Sequence of chain 1.C:
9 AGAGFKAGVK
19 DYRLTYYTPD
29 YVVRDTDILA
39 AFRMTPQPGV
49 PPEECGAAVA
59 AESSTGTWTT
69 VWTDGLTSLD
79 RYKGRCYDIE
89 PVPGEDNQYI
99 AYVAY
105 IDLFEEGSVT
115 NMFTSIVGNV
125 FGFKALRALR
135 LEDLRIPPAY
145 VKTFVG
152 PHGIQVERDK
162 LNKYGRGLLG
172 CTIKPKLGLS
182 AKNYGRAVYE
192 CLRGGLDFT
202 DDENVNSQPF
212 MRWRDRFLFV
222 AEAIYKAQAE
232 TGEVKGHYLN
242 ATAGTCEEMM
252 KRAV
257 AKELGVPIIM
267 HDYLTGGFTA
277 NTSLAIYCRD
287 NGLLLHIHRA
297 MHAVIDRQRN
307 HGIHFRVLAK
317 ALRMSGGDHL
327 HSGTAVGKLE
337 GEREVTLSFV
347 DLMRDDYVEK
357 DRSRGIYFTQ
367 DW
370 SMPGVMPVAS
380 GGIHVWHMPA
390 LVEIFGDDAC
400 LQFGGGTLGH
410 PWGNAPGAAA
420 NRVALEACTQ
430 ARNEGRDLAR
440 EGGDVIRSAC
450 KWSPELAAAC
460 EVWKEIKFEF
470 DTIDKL

Sequence of chain 1.D:
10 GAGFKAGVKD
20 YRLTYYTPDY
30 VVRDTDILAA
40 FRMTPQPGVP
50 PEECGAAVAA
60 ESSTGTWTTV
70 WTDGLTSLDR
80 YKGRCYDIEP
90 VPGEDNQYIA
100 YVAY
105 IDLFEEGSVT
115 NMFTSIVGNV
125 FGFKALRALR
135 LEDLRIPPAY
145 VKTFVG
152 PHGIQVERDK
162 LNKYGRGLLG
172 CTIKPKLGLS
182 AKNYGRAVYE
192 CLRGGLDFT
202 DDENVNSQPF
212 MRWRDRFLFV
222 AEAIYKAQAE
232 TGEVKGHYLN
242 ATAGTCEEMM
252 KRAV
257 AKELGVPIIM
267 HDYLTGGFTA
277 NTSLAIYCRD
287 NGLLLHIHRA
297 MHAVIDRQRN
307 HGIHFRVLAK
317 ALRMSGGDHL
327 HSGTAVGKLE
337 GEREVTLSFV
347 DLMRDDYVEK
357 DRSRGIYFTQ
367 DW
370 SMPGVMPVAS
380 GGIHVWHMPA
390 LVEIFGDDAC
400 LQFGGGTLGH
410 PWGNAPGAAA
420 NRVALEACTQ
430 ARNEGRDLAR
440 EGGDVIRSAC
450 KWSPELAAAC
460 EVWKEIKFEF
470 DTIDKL

Binding-site contacts:
Ligand atom O2P contacts residue LYS334 of chain 1.C at 2.9 Å (salt-bridge).
Ligand atom O5P contacts residue HIS327 of chain 1.C at 2.8 Å (h-bond).
Ligand atom O2P contacts residue THR65 of chain 1.D at 3.4 Å (h-bond).
Ligand atom O4P contacts residue ARG295 of chain 1.C at 2.8 Å (salt-bridge).
Ligand atom O3 contacts residue GLU204 of chain 1.C at 3.0 Å (salt-bridge).
Ligand atom O6P contacts residue ARG295 of chain 1.C at 2.9 Å (salt-bridge).
Ligand atom O6 contacts residue GLU60 of chain 1.D at 3.4 Å (salt-bridge).
Ligand atom O2 contacts residue KCX201 of chain 1.C at 3.1 Å (h-bond).
Ligand atom O7 contacts residue LYS177 of chain 1.C at 2.8 Å (salt-bridge).
Ligand atom O5P contacts residue SER379 of chain 1.C at 3.4 Å (h-bond).
Ligand atom C contacts residue LYS175 of chain 1.C at 3.4 Å.
Ligand atom O4 contacts residue GLY380 of chain 1.C at 3.2 Å.
Ligand atom C contacts residue ASN123 of chain 1.D at 3.5 Å.
Ligand atom O2 contacts residue LYS175 of chain 1.C at 2.9 Å (salt-bridge).
Ligand atom O7 contacts residue GLU204 of chain 1.C at 3.1 Å (salt-bridge).
Ligand atom O2P contacts residue GLY380 of chain 1.C at 3.4 Å.
Ligand atom P1 contacts residue THR65 of chain 1.D at 3.4 Å.
Ligand atom O1 contacts residue LYS175 of chain 1.C at 3.1 Å (salt-bridge).
Ligand atom O1P contacts residue GLY404 of chain 1.C at 2.7 Å (h-bond).
Ligand atom O3 contacts residue HIS294 of chain 1.C at 2.9 Å (h-bond).
Ligand atom O7 contacts residue LYS175 of chain 1.C at 3.4 Å (salt-bridge).
Ligand atom O7 contacts residue MG1 of chain 1.GA at 2.1 Å.
Ligand atom O7 contacts residue ASP203 of chain 1.C at 3.1 Å (salt-bridge).
Ligand atom O1P contacts residue LYS175 of chain 1.C at 3.4 Å.
Ligand atom C3 contacts residue MG1 of chain 1.GA at 3.0 Å.
Ligand atom O7 contacts residue ASN123 of chain 1.D at 2.9 Å (h-bond).
Ligand atom O2 contacts residue THR173 of chain 1.C at 3.0 Å (h-bond).
Ligand atom C2 contacts residue MG1 of chain 1.GA at 2.8 Å.
Ligand atom O6 contacts residue LYS334 of chain 1.C at 2.8 Å (salt-bridge).
Ligand atom O2 contacts residue ASP203 of chain 1.C at 3.3 Å (salt-bridge).
Ligand atom O2P contacts residue TRP66 of chain 1.D at 3.2 Å.
Ligand atom O3 contacts residue MG1 of chain 1.GA at 2.2 Å.
Ligand atom O3 contacts residue KCX201 of chain 1.C at 2.6 Å (h-bond).
Ligand atom C3 contacts residue KCX201 of chain 1.C at 3.2 Å.
Ligand atom C contacts residue MG1 of chain 1.GA at 2.8 Å.
Ligand atom O4 contacts residue SER379 of chain 1.C at 3.1 Å (h-bond).
Ligand atom O2 contacts residue MG1 of chain 1.GA at 2.2 Å.
Ligand atom O1P contacts residue THR65 of chain 1.D at 2.6 Å (h-bond).
Ligand atom O3P contacts residue GLY403 of chain 1.C at 2.9 Å (h-bond).
Ligand atom O2P contacts residue GLY381 of chain 1.C at 2.8 Å (h-bond).

This protein binds this small molecule.
Small molecule (SMILES): O=C(O)[C@@](O)(COP(=O)(O)O)[C@H](O)[C@H](O)COP(=O)(O)O